Binding-site contacts:
Ligand atom O5' contacts residue TYR315 of chain 1.A at 3.6 Å.
Ligand atom N3 contacts residue TYR374 of chain 1.A at 4.3 Å.
Ligand atom C5' contacts residue GLN149 of chain 1.A at 4.5 Å.
Ligand atom N1 contacts residue HIS215 of chain 1.A at 3.6 Å.
Ligand atom C4' contacts residue GLN149 of chain 1.A at 3.7 Å.
Ligand atom C4' contacts residue ARG164 of chain 1.A at 4.3 Å.
Ligand atom O4' contacts residue HIS215 of chain 1.A at 2.6 Å (h-bond).
Ligand atom N3 contacts residue HIS215 of chain 1.A at 4.4 Å.
Ligand atom C5' contacts residue TYR315 of chain 1.A at 3.5 Å (hydrophobic).
Ligand atom C4 contacts residue GLN375 of chain 1.A at 3.8 Å.
Ligand atom O2 contacts residue 3PO1 of chain 1.J at 3.6 Å (h-bond).
Ligand atom C5' contacts residue HIS215 of chain 1.A at 3.4 Å.
Ligand atom C1' contacts residue LEU150 of chain 1.A at 4.5 Å (hydrophobic).
Ligand atom C5 contacts residue TYR374 of chain 1.A at 4.0 Å (hydrophobic).
Ligand atom C2' contacts residue TYR374 of chain 1.A at 3.5 Å (hydrophobic).
Ligand atom C4' contacts residue HIS215 of chain 1.A at 3.6 Å.
Ligand atom O5' contacts residue HIS215 of chain 1.A at 3.5 Å.
Ligand atom C3' contacts residue ASP319 of chain 1.A at 4.3 Å.
Ligand atom O2 contacts residue HIS215 of chain 1.A at 3.5 Å (h-bond).
Ligand atom O3' contacts residue TYR374 of chain 1.A at 3.2 Å (h-bond).
Ligand atom C4 contacts residue TYR374 of chain 1.A at 4.5 Å (hydrophobic).
Ligand atom C2 contacts residue TYR374 of chain 1.A at 3.9 Å (hydrophobic).
Ligand atom O2 contacts residue TYR374 of chain 1.A at 4.0 Å.
Ligand atom N4 contacts residue GLN375 of chain 1.A at 3.1 Å (h-bond).
Ligand atom C5 contacts residue GLN375 of chain 1.A at 4.2 Å.
Ligand atom C6 contacts residue TYR374 of chain 1.A at 4.2 Å (hydrophobic).
Ligand atom O3' contacts residue ASP319 of chain 1.A at 3.0 Å (salt-bridge).
Ligand atom C3' contacts residue TYR374 of chain 1.A at 3.5 Å (hydrophobic).
Ligand atom O3' contacts residue LEU150 of chain 1.A at 3.2 Å.
Ligand atom C5' contacts residue 3PO1 of chain 1.J at 3.3 Å.
Ligand atom C5' contacts residue ARG164 of chain 1.A at 3.6 Å.
Ligand atom O4' contacts residue GLN149 of chain 1.A at 4.0 Å.
Ligand atom C2' contacts residue LEU150 of chain 1.A at 3.7 Å (hydrophobic).
Ligand atom O5' contacts residue 3PO1 of chain 1.J at 3.2 Å (h-bond).
Ligand atom C2 contacts residue HIS215 of chain 1.A at 3.6 Å.
Ligand atom N3 contacts residue HIS370 of chain 1.A at 4.2 Å.
Ligand atom N1 contacts residue TYR374 of chain 1.A at 4.2 Å.
Ligand atom C3' contacts residue LEU150 of chain 1.A at 4.0 Å (hydrophobic).
Ligand atom C6 contacts residue HIS215 of chain 1.A at 4.4 Å.
Ligand atom C1' contacts residue HIS215 of chain 1.A at 3.6 Å.

The protein below binds the small molecule below.
Small molecule (SMILES): Nc1ccn([C@H]2C[C@H](O)[C@@H](CO)O2)c(=O)n1

Sequence of chain 1.A:
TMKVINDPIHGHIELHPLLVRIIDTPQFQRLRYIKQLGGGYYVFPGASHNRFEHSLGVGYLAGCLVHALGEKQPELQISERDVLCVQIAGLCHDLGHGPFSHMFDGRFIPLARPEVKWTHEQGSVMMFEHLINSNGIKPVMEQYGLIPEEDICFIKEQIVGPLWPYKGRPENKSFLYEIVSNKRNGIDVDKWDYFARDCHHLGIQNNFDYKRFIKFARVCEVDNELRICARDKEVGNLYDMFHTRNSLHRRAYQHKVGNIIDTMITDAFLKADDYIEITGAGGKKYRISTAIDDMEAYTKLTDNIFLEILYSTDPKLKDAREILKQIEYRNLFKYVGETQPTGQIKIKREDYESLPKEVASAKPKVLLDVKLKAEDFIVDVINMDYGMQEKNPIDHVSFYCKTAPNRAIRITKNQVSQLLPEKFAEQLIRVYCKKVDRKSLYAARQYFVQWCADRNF